Sequence of chain 1.D:
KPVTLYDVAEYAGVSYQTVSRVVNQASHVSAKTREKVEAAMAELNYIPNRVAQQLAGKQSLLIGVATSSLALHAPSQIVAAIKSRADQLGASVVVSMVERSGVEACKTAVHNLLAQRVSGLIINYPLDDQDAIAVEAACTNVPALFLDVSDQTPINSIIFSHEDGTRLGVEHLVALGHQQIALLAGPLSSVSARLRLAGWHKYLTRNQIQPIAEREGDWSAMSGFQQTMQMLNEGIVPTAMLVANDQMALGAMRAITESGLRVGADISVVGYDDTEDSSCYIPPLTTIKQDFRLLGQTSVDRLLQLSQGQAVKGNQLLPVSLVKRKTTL

Binding-site contacts:
Ligand atom O5 contacts residue ARG197 of chain 1.D at 3.4 Å (salt-bridge).
Ligand atom C5A contacts residue ASN246 of chain 1.D at 4.2 Å.
Ligand atom O6B contacts residue ASP274 of chain 1.D at 2.2 Å (salt-bridge).
Ligand atom C2A contacts residue ALA75 of chain 1.D at 4.2 Å (hydrophobic).
Ligand atom C4A contacts residue LEU73 of chain 1.D at 4.1 Å (hydrophobic).
Ligand atom C5 contacts residue ARG197 of chain 1.D at 4.0 Å.
Ligand atom C5 contacts residue GLN291 of chain 1.D at 3.9 Å.
Ligand atom C3 contacts residue SER193 of chain 1.D at 4.1 Å.
Ligand atom C4A contacts residue TRP220 of chain 1.D at 3.9 Å (hydrophobic).
Ligand atom C6A contacts residue ALA75 of chain 1.D at 3.9 Å (hydrophobic).
Ligand atom O2 contacts residue SER193 of chain 1.D at 4.2 Å.
Ligand atom C6 contacts residue GLN291 of chain 1.D at 4.0 Å.
Ligand atom O5 contacts residue GLN291 of chain 1.D at 3.6 Å.
Ligand atom O3 contacts residue ASP149 of chain 1.D at 3.6 Å (salt-bridge).
Ligand atom C5 contacts residue PHE161 of chain 1.D at 4.1 Å (hydrophobic).
Ligand atom C1 contacts residue ARG197 of chain 1.D at 3.5 Å.
Ligand atom O3 contacts residue LEU148 of chain 1.D at 3.4 Å (h-bond).
Ligand atom O6A contacts residue GLN291 of chain 1.D at 4.0 Å.
Ligand atom C2A contacts residue TRP220 of chain 1.D at 4.1 Å (hydrophobic).
Ligand atom C1 contacts residue ALA75 of chain 1.D at 4.0 Å (hydrophobic).
Ligand atom C3A contacts residue PRO76 of chain 1.D at 4.1 Å (hydrophobic).
Ligand atom C1A contacts residue ALA75 of chain 1.D at 3.8 Å (hydrophobic).
Ligand atom O6A contacts residue ASP274 of chain 1.D at 2.7 Å (salt-bridge).
Ligand atom O4 contacts residue ILE79 of chain 1.D at 3.1 Å.
Ligand atom C6A contacts residue ASP274 of chain 1.D at 4.1 Å.
Ligand atom O6B contacts residue ASN246 of chain 1.D at 3.4 Å.
Ligand atom O5 contacts residue PHE293 of chain 1.D at 4.1 Å.
Ligand atom C5A contacts residue TRP220 of chain 1.D at 4.2 Å (hydrophobic).
Ligand atom O6A contacts residue ARG197 of chain 1.D at 3.8 Å.
Ligand atom O5 contacts residue ALA75 of chain 1.D at 4.0 Å.
Ligand atom O1 contacts residue ALA75 of chain 1.D at 3.1 Å.
Ligand atom C6 contacts residue PHE293 of chain 1.D at 3.4 Å (hydrophobic).
Ligand atom N6 contacts residue ASP274 of chain 1.D at 2.9 Å (salt-bridge).
Ligand atom C3A contacts residue LEU73 of chain 1.D at 4.1 Å (hydrophobic).
Ligand atom C6 contacts residue PHE161 of chain 1.D at 3.3 Å (hydrophobic).
Ligand atom C3A contacts residue TRP220 of chain 1.D at 3.9 Å (hydrophobic).
Ligand atom O2 contacts residue ASP149 of chain 1.D at 4.3 Å.
Ligand atom O4 contacts residue LEU296 of chain 1.D at 3.8 Å.
Ligand atom O3 contacts residue ASN125 of chain 1.D at 4.2 Å.
Ligand atom N6 contacts residue ASN246 of chain 1.D at 4.1 Å.

A small-molecule ligand and the protein it binds are described below.
Small molecule (SMILES): C[C@H]1O[C@@H](Oc2ccccc2[N+](=O)[O-])[C@H](O)[C@@H](O)[C@H]1O